Sequence of chain 1.C:
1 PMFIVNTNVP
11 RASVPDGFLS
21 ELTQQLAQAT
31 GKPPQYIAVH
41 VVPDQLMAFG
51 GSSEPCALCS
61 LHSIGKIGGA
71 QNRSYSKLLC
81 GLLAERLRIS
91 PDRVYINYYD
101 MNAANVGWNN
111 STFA

The small molecule below binds the protein below.
Small molecule (SMILES): O=C(O)c1cc(-c2c[nH]nc2F)ccc1Oc1ccc2ccccc2c1

Binding-site contacts:
Ligand atom O27 contacts residue PRO1 of chain 1.C at 2.9 Å (h-bond).
Ligand atom C19 contacts residue PRO1 of chain 1.C at 3.7 Å (hydrophobic).
Ligand atom C19 contacts residue ILE64 of chain 1.C at 3.9 Å (hydrophobic).
Ligand atom F1 contacts residue ILE64 of chain 1.C at 3.6 Å.
Ligand atom C3 contacts residue ILE64 of chain 1.C at 4.0 Å (hydrophobic).
Ligand atom C18 contacts residue PRO1 of chain 1.C at 3.6 Å (hydrophobic).
Ligand atom C21 contacts residue VAL106 of chain 1.C at 3.8 Å (hydrophobic).
Ligand atom O27 contacts residue LYS32 of chain 1.C at 2.8 Å (salt-bridge).
Ligand atom C5 contacts residue ILE64 of chain 1.C at 4.0 Å (hydrophobic).
Ligand atom N23 contacts residue ASN97 of chain 1.B at 3.1 Å (h-bond).
Ligand atom C16 contacts residue TYR95 of chain 1.B at 3.4 Å (hydrophobic).
Ligand atom O26 contacts residue LYS32 of chain 1.C at 3.1 Å (salt-bridge).
Ligand atom C24 contacts residue HIS62 of chain 1.C at 3.6 Å.
Ligand atom C33 contacts residue ILE64 of chain 1.C at 3.5 Å (hydrophobic).
Ligand atom C21 contacts residue MET2 of chain 1.C at 4.0 Å (hydrophobic).
Ligand atom N23 contacts residue HIS62 of chain 1.C at 3.2 Å.
Ligand atom C32 contacts residue ILE64 of chain 1.C at 4.0 Å (hydrophobic).
Ligand atom C33 contacts residue PHE113 of chain 1.C at 3.6 Å (hydrophobic).
Ligand atom C15 contacts residue PHE113 of chain 1.C at 3.7 Å (hydrophobic).
Ligand atom C16 contacts residue PHE113 of chain 1.C at 3.6 Å (hydrophobic).
Ligand atom C2 contacts residue ILE64 of chain 1.C at 3.9 Å (hydrophobic).
Ligand atom C25 contacts residue ILE64 of chain 1.C at 3.7 Å (hydrophobic).
Ligand atom C21 contacts residue TYR95 of chain 1.B at 3.6 Å (hydrophobic).
Ligand atom O28 contacts residue TYR36 of chain 1.C at 3.2 Å.
Ligand atom O26 contacts residue SER63 of chain 1.C at 3.1 Å (h-bond).
Ligand atom C15 contacts residue TYR95 of chain 1.B at 3.4 Å (hydrophobic).
Ligand atom N22 contacts residue ASN97 of chain 1.B at 2.9 Å (h-bond).
Ligand atom C25 contacts residue PRO1 of chain 1.C at 3.4 Å (hydrophobic).
Ligand atom C20 contacts residue VAL106 of chain 1.C at 3.9 Å (hydrophobic).
Ligand atom C25 contacts residue LYS32 of chain 1.C at 3.3 Å.
Ligand atom C24 contacts residue VAL106 of chain 1.C at 4.0 Å (hydrophobic).
Ligand atom C25 contacts residue SER63 of chain 1.C at 3.8 Å.
Ligand atom N22 contacts residue MET2 of chain 1.C at 3.7 Å.
Ligand atom O26 contacts residue ILE64 of chain 1.C at 2.6 Å (h-bond).
Ligand atom C34 contacts residue PHE113 of chain 1.C at 3.8 Å (hydrophobic).
Ligand atom C34 contacts residue ILE64 of chain 1.C at 3.5 Å (hydrophobic).
Ligand atom F1 contacts residue MET101 of chain 1.C at 3.5 Å.
Ligand atom F1 contacts residue SER63 of chain 1.C at 3.2 Å.
Ligand atom C29 contacts residue TYR36 of chain 1.C at 3.8 Å (hydrophobic).
Ligand atom F1 contacts residue HIS62 of chain 1.C at 3.2 Å.

Sequence of chain 1.B:
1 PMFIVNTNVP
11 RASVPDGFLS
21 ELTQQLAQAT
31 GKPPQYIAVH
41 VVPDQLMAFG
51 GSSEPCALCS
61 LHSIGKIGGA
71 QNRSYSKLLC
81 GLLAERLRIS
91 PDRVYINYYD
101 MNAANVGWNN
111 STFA